Sequence of chain 1.B:
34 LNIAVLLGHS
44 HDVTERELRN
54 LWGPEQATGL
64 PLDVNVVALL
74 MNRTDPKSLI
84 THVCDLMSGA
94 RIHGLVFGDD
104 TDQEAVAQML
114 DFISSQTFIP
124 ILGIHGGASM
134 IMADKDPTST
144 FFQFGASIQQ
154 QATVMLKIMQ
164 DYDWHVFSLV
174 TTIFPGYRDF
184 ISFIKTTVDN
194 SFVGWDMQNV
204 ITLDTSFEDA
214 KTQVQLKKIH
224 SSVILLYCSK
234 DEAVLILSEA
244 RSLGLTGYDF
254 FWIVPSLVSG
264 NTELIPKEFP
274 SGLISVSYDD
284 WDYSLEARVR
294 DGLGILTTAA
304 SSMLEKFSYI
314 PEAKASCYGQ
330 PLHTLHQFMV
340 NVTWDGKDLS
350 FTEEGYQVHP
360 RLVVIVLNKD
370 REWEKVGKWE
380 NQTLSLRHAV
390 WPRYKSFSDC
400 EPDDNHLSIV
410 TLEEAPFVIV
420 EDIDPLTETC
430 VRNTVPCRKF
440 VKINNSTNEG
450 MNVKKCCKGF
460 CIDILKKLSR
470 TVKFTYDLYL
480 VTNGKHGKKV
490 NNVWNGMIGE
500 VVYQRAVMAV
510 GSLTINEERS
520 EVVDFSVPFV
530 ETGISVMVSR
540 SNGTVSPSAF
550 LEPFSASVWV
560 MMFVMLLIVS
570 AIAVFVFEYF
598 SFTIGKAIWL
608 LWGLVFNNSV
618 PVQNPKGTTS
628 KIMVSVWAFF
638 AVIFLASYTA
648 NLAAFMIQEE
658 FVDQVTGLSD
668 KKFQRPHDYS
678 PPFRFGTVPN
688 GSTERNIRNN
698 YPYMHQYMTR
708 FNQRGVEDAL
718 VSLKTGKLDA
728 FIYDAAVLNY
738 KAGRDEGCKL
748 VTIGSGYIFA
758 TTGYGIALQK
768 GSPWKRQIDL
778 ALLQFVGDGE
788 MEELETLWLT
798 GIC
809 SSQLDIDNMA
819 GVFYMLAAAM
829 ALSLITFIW

Binding-site contacts:
Ligand atom C7 contacts residue ASN380 of chain 1.B at 3.6 Å.
Ligand atom C1 contacts residue ASN380 of chain 1.B at 1.5 Å.
Ligand atom O7 contacts residue GLN381 of chain 1.B at 3.5 Å (h-bond).
Ligand atom C7 contacts residue GLN381 of chain 1.B at 4.1 Å.
Ligand atom C2 contacts residue ASN380 of chain 1.B at 2.7 Å.
Ligand atom C4 contacts residue ASN380 of chain 1.B at 4.3 Å.
Ligand atom O5 contacts residue ASN380 of chain 1.B at 2.3 Å (h-bond).
Ligand atom C7 contacts residue GLU379 of chain 1.B at 4.2 Å.
Ligand atom C5 contacts residue ASN380 of chain 1.B at 3.6 Å.
Ligand atom N2 contacts residue ASN380 of chain 1.B at 3.2 Å (h-bond).
Ligand atom O7 contacts residue ASN380 of chain 1.B at 3.3 Å.
Ligand atom N2 contacts residue GLU379 of chain 1.B at 3.9 Å.
Ligand atom C3 contacts residue ASN380 of chain 1.B at 4.0 Å.
Ligand atom C8 contacts residue GLU379 of chain 1.B at 3.6 Å.

This small molecule binds to this protein.
Small molecule (SMILES): CC(=O)N[C@@H]1[C@@H](O)[C@H](O)[C@@H](CO)O[C@H]1O